A protein and the small-molecule ligand that binds it are described below.
Small molecule (SMILES): Nc1nc2c(ncn2[C@@H]2O[C@H](CO[P](=O)(O)C[P](=O)(O)OP(=O)(O)O)[C@@H](O)[C@H]2O)c(=O)[nH]1

Sequence of chain 95.B:
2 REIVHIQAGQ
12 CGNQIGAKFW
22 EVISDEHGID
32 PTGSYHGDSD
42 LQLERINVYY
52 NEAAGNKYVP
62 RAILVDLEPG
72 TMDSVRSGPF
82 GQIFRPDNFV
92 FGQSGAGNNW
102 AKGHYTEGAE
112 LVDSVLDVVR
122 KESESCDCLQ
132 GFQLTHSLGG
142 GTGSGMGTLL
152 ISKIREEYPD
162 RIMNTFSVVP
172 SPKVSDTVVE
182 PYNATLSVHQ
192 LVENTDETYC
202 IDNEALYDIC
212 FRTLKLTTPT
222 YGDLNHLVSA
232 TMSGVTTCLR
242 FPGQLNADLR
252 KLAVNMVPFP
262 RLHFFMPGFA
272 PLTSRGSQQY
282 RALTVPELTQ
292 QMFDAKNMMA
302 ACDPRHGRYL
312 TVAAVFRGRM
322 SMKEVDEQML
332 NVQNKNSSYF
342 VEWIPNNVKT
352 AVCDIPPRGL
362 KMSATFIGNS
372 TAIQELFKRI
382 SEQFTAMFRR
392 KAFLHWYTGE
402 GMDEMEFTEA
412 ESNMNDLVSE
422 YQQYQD

Binding-site contacts:
Ligand atom O1G contacts residue THR143 of chain 95.B at 3.4 Å.
Ligand atom C6 contacts residue GLN15 of chain 95.B at 3.6 Å.
Ligand atom O6 contacts residue TYR222 of chain 95.B at 3.8 Å.
Ligand atom PG contacts residue MG1 of chain 95.F at 3.5 Å.
Ligand atom N1 contacts residue TYR222 of chain 95.B at 3.2 Å.
Ligand atom O1B contacts residue MG1 of chain 95.F at 2.4 Å.
Ligand atom C6 contacts residue TYR222 of chain 95.B at 3.7 Å (hydrophobic).
Ligand atom PB contacts residue THR143 of chain 95.B at 3.3 Å.
Ligand atom N3 contacts residue ASN204 of chain 95.B at 3.0 Å (h-bond).
Ligand atom PB contacts residue GLY10 of chain 95.B at 3.9 Å.
Ligand atom O1B contacts residue GLY10 of chain 95.B at 3.7 Å.
Ligand atom N3 contacts residue VAL169 of chain 95.B at 3.8 Å.
Ligand atom O3G contacts residue MG1 of chain 95.F at 2.5 Å.
Ligand atom PG contacts residue GLY142 of chain 95.B at 3.9 Å.
Ligand atom O2G contacts residue ASN99 of chain 95.B at 2.9 Å (h-bond).
Ligand atom C4' contacts residue SER138 of chain 95.B at 3.2 Å.
Ligand atom O2A contacts residue GLN11 of chain 95.B at 3.5 Å (h-bond).
Ligand atom O1G contacts residue ALA97 of chain 95.B at 3.0 Å (h-bond).
Ligand atom C2 contacts residue TYR222 of chain 95.B at 3.5 Å (hydrophobic).
Ligand atom O6 contacts residue ASN226 of chain 95.B at 3.1 Å (h-bond).
Ligand atom O3B contacts residue THR143 of chain 95.B at 3.1 Å (h-bond).
Ligand atom N2 contacts residue ASN226 of chain 95.B at 2.9 Å (h-bond).
Ligand atom O1A contacts residue GLN11 of chain 95.B at 3.1 Å.
Ligand atom N1 contacts residue ASN226 of chain 95.B at 2.7 Å (h-bond).
Ligand atom O2B contacts residue GLY10 of chain 95.B at 3.2 Å.
Ligand atom O2G contacts residue GLY142 of chain 95.B at 3.0 Å (h-bond).
Ligand atom O3' contacts residue GLU181 of chain 95.B at 3.3 Å (salt-bridge).
Ligand atom N2 contacts residue ASN204 of chain 95.B at 2.6 Å (h-bond).
Ligand atom O1B contacts residue GLN11 of chain 95.B at 3.2 Å (h-bond).
Ligand atom C2 contacts residue ASN226 of chain 95.B at 3.6 Å.
Ligand atom O6 contacts residue GLN15 of chain 95.B at 2.5 Å (h-bond).
Ligand atom C6 contacts residue ASN226 of chain 95.B at 3.3 Å.
Ligand atom C2 contacts residue ASN204 of chain 95.B at 3.4 Å.
Ligand atom PB contacts residue MG1 of chain 95.F at 3.7 Å.
Ligand atom O2B contacts residue THR143 of chain 95.B at 2.7 Å (h-bond).
Ligand atom O2B contacts residue GLY144 of chain 95.B at 2.7 Å (h-bond).
Ligand atom O3B contacts residue GLY142 of chain 95.B at 3.5 Å (h-bond).
Ligand atom O4' contacts residue SER138 of chain 95.B at 3.3 Å (h-bond).
Ligand atom O3B contacts residue MG1 of chain 95.F at 3.8 Å.
Ligand atom O2A contacts residue CYS12 of chain 95.B at 3.3 Å (h-bond).